Sequence of chain 1.B:
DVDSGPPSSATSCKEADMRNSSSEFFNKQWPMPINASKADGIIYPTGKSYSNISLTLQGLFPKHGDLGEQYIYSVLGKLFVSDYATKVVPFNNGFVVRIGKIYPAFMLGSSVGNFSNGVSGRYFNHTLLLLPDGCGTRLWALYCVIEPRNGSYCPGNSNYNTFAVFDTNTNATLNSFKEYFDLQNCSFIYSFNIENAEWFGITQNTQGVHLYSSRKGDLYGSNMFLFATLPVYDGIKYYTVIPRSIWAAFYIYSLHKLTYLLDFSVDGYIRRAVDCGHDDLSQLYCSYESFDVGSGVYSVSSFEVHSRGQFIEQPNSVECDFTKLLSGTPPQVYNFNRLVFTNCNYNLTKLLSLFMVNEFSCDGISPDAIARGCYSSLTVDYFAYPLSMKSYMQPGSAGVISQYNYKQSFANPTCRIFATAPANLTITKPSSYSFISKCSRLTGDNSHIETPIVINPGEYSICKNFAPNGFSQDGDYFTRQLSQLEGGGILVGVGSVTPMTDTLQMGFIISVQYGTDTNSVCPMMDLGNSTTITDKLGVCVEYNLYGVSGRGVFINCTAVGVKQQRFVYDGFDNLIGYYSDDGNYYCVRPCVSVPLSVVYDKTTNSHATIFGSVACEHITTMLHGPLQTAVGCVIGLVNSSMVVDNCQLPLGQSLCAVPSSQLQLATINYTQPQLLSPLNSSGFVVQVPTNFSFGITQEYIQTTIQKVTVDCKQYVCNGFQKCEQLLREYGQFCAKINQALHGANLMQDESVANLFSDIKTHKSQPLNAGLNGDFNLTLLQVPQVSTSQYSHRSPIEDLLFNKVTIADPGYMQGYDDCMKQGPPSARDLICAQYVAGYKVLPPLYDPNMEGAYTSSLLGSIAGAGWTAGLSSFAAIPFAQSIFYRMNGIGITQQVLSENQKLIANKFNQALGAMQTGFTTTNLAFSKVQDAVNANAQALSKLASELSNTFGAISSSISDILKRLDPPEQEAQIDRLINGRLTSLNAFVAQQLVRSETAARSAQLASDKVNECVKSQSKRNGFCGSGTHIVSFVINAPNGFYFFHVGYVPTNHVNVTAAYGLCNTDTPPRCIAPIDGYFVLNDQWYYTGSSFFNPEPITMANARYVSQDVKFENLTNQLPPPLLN

Binding-site contacts:
Ligand atom C1 contacts residue ASN248 of chain 1.B at 1.4 Å.
Ligand atom C3 contacts residue ASN248 of chain 1.B at 3.8 Å.
Ligand atom C2 contacts residue ASN248 of chain 1.B at 2.4 Å.
Ligand atom O5 contacts residue ASN248 of chain 1.B at 2.4 Å (h-bond).
Ligand atom O7 contacts residue ASN248 of chain 1.B at 3.7 Å.
Ligand atom C5 contacts residue ASN248 of chain 1.B at 3.7 Å.
Ligand atom C4 contacts residue ASN248 of chain 1.B at 4.2 Å.
Ligand atom N2 contacts residue ASN248 of chain 1.B at 2.9 Å (h-bond).
Ligand atom C7 contacts residue ASN248 of chain 1.B at 3.5 Å.

A small-molecule ligand and the protein it binds are described below.
Small molecule (SMILES): CC(=O)N[C@@H]1[C@@H](O)[C@H](O)[C@@H](CO)O[C@H]1O